Binding-site contacts:
Ligand atom C3' contacts residue GLY23 of chain 1.C at 3.3 Å.
Ligand atom O2B contacts residue MG1 of chain 1.J at 2.0 Å.
Ligand atom O5' contacts residue GLY23 of chain 1.C at 3.8 Å.
Ligand atom O3B contacts residue LYS24 of chain 1.C at 3.8 Å.
Ligand atom O2A contacts residue GLU61 of chain 1.C at 3.8 Å.
Ligand atom O1B contacts residue GLY21 of chain 1.C at 3.7 Å.
Ligand atom O1B contacts residue LYS24 of chain 1.C at 2.9 Å (salt-bridge).
Ligand atom O3G contacts residue LYS46 of chain 1.C at 3.7 Å.
Ligand atom PB contacts residue LYS24 of chain 1.C at 3.4 Å.
Ligand atom O1A contacts residue VAL26 of chain 1.C at 2.9 Å (h-bond).
Ligand atom O3G contacts residue GLU117 of chain 1.C at 2.9 Å (salt-bridge).
Ligand atom O1A contacts residue GLY23 of chain 1.C at 3.1 Å.
Ligand atom O3A contacts residue GLY23 of chain 1.C at 3.0 Å (h-bond).
Ligand atom PA contacts residue GLY23 of chain 1.C at 3.5 Å.
Ligand atom C5' contacts residue VAL26 of chain 1.C at 3.4 Å (hydrophobic).
Ligand atom O1G contacts residue GLY21 of chain 1.C at 3.4 Å (h-bond).
Ligand atom O3G contacts residue LYS24 of chain 1.C at 3.8 Å.
Ligand atom O2B contacts residue GLU117 of chain 1.C at 3.2 Å (salt-bridge).
Ligand atom O1A contacts residue LYS24 of chain 1.C at 3.6 Å.
Ligand atom O3' contacts residue GLY23 of chain 1.C at 3.5 Å.
Ligand atom O3B contacts residue MG1 of chain 1.J at 3.3 Å.
Ligand atom O1G contacts residue THR20 of chain 1.C at 3.8 Å.
Ligand atom O1G contacts residue LYS24 of chain 1.C at 2.8 Å (salt-bridge).
Ligand atom O1B contacts residue GLY23 of chain 1.C at 2.9 Å (h-bond).
Ligand atom O2A contacts residue MG1 of chain 1.J at 3.8 Å.
Ligand atom O1G contacts residue GLY120 of chain 1.C at 3.8 Å.
Ligand atom PG contacts residue MG1 of chain 1.J at 3.2 Å.
Ligand atom O3A contacts residue LYS24 of chain 1.C at 3.7 Å.
Ligand atom O1B contacts residue VAL22 of chain 1.C at 2.9 Å (h-bond).
Ligand atom O3G contacts residue MG1 of chain 1.J at 2.2 Å.
Ligand atom O2B contacts residue LYS24 of chain 1.C at 3.1 Å (salt-bridge).
Ligand atom O3B contacts residue GLY21 of chain 1.C at 3.3 Å (h-bond).
Ligand atom O2A contacts residue THR25 of chain 1.C at 3.5 Å.
Ligand atom O1A contacts residue THR25 of chain 1.C at 3.2 Å (h-bond).
Ligand atom PB contacts residue GLY23 of chain 1.C at 3.5 Å.
Ligand atom O3' contacts residue GLY178 of chain 1.C at 2.7 Å (h-bond).
Ligand atom O2B contacts residue THR25 of chain 1.C at 2.8 Å (h-bond).
Ligand atom O3G contacts residue ASP58 of chain 1.C at 3.1 Å (salt-bridge).
Ligand atom PG contacts residue LYS24 of chain 1.C at 3.6 Å.
Ligand atom PB contacts residue MG1 of chain 1.J at 3.1 Å.

This protein binds this small molecule.
Small molecule (SMILES): O=P(O)(O)O[P](=O)(O)O[P](=O)(O)OC[C@H]1O[C@@H](n2cnc3c(O)ncnc32)[C@H](O)[C@@H]1O

Sequence of chain 1.C:
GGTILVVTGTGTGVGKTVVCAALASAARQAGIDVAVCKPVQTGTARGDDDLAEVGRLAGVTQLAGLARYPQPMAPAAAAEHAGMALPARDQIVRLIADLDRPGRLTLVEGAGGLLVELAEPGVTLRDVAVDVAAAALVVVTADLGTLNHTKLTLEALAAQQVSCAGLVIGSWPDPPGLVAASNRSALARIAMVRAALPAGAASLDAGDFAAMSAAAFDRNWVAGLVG